Sequence of chain 1.A:
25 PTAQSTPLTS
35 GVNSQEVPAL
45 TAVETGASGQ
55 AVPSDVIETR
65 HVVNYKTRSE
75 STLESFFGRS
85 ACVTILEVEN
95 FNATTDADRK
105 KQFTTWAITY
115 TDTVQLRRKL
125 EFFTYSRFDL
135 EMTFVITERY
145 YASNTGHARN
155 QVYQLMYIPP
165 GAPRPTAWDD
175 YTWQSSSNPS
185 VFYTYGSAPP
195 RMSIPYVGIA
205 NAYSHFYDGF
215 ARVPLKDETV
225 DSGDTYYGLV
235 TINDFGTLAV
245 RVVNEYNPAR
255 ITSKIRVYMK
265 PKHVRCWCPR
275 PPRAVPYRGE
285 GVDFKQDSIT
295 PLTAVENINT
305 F

A protein and the small-molecule ligand that binds it are described below.
Small molecule (SMILES): CC(=O)N[C@H]1[C@H]([C@H](O)[C@H](O)CO)O[C@@](O)(C(=O)O)C[C@@H]1O

Binding-site contacts:
Ligand atom C5 contacts residue TYR250 of chain 5.A at 4.3 Å (hydrophobic).
Ligand atom C4 contacts residue TYR250 of chain 5.A at 4.2 Å (hydrophobic).
Ligand atom N5 contacts residue TYR250 of chain 5.A at 3.8 Å.
Ligand atom O9 contacts residue ALA146 of chain 1.A at 3.3 Å.
Ligand atom C8 contacts residue TYR145 of chain 1.A at 4.2 Å (hydrophobic).
Ligand atom C6 contacts residue TYR145 of chain 1.A at 3.4 Å (hydrophobic).
Ligand atom C8 contacts residue ALA146 of chain 1.A at 4.4 Å (hydrophobic).
Ligand atom O10 contacts residue TYR250 of chain 5.A at 2.2 Å (h-bond).
Ligand atom O4 contacts residue PRO252 of chain 5.A at 4.0 Å.
Ligand atom O4 contacts residue ASN251 of chain 5.A at 4.3 Å.
Ligand atom C4 contacts residue TYR145 of chain 1.A at 3.6 Å (hydrophobic).
Ligand atom C11 contacts residue TYR250 of chain 5.A at 3.0 Å (hydrophobic).
Ligand atom C1 contacts residue PRO252 of chain 5.A at 4.1 Å (hydrophobic).
Ligand atom O10 contacts residue ASN96 of chain 5.A at 4.2 Å.
Ligand atom C5 contacts residue TYR145 of chain 1.A at 3.3 Å (hydrophobic).
Ligand atom C11 contacts residue TYR145 of chain 1.A at 3.7 Å (hydrophobic).
Ligand atom C7 contacts residue TYR145 of chain 1.A at 3.9 Å (hydrophobic).
Ligand atom C11 contacts residue ARG143 of chain 1.A at 3.9 Å.
Ligand atom C1 contacts residue ALA146 of chain 1.A at 4.0 Å (hydrophobic).
Ligand atom O4 contacts residue TYR145 of chain 1.A at 4.2 Å.
Ligand atom O1B contacts residue ALA146 of chain 1.A at 4.3 Å.
Ligand atom C9 contacts residue ALA146 of chain 1.A at 4.4 Å (hydrophobic).
Ligand atom C3 contacts residue PRO252 of chain 5.A at 4.4 Å (hydrophobic).
Ligand atom C1 contacts residue SER147 of chain 1.A at 3.6 Å.
Ligand atom O4 contacts residue TYR250 of chain 5.A at 3.0 Å.
Ligand atom C10 contacts residue TYR145 of chain 1.A at 3.6 Å (hydrophobic).
Ligand atom O1A contacts residue ALA146 of chain 1.A at 3.2 Å.
Ligand atom C10 contacts residue TYR250 of chain 5.A at 2.8 Å (hydrophobic).
Ligand atom C6 contacts residue ALA146 of chain 1.A at 4.3 Å (hydrophobic).
Ligand atom O8 contacts residue TYR145 of chain 1.A at 4.2 Å.
Ligand atom O1A contacts residue SER147 of chain 1.A at 3.1 Å (h-bond).
Ligand atom C4 contacts residue PRO252 of chain 5.A at 4.3 Å (hydrophobic).
Ligand atom O1B contacts residue PRO252 of chain 5.A at 3.4 Å.
Ligand atom N5 contacts residue TYR145 of chain 1.A at 2.6 Å (h-bond).
Ligand atom O1B contacts residue SER147 of chain 1.A at 2.7 Å (h-bond).

Sequence of chain 5.A:
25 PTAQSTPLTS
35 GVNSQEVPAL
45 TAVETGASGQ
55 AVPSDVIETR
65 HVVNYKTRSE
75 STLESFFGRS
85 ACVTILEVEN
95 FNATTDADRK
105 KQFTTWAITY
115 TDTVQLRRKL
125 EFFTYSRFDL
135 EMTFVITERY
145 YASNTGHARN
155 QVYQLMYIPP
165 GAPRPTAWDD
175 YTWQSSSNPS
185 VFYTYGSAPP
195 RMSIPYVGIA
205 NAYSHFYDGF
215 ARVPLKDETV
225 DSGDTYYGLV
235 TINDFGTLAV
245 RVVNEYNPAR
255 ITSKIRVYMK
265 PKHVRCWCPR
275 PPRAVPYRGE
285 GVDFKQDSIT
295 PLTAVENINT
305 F